A protein and the small-molecule ligand that binds it are described below.
Small molecule (SMILES): O=P(O)(O)OC[C@H]1O[C@](O)(COP(=O)(O)O)[C@@H](O)[C@@H]1O

Sequence of chain 1.C:
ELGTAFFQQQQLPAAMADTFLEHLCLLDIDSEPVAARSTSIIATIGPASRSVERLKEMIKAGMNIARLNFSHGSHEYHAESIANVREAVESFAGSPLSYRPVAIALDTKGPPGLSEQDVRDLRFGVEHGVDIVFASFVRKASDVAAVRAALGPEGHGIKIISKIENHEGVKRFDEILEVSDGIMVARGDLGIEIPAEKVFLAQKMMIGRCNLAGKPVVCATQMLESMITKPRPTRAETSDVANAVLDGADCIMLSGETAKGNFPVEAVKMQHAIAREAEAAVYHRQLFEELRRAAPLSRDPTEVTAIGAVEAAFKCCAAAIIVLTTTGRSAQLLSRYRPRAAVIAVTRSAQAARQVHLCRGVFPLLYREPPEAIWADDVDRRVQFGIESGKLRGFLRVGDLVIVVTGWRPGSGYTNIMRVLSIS

Binding-site contacts:
Ligand atom O5 contacts residue LEU347 of chain 1.C at 3.6 Å (h-bond).
Ligand atom C3 contacts residue ARG432 of chain 1.C at 3.4 Å.
Ligand atom O4P contacts residue THR348 of chain 1.C at 2.6 Å (h-bond).
Ligand atom O3 contacts residue ARG432 of chain 1.C at 2.7 Å (salt-bridge).
Ligand atom O4 contacts residue TYR437 of chain 1.C at 2.9 Å (h-bond).
Ligand atom O1P contacts residue ARG405 of chain 1.C at 2.8 Å (salt-bridge).
Ligand atom O6P contacts residue SER435 of chain 1.C at 3.1 Å (h-bond).
Ligand atom O2 contacts residue LEU347 of chain 1.C at 3.5 Å.
Ligand atom O5P contacts residue THR350 of chain 1.C at 2.6 Å (h-bond).
Ligand atom P1 contacts residue ARG405 of chain 1.C at 3.7 Å.
Ligand atom O5P contacts residue THR348 of chain 1.C at 3.5 Å (h-bond).
Ligand atom O4 contacts residue THR438 of chain 1.C at 3.4 Å (h-bond).
Ligand atom O5P contacts residue SER435 of chain 1.C at 3.0 Å (h-bond).
Ligand atom O6 contacts residue THR349 of chain 1.C at 3.3 Å (h-bond).
Ligand atom O1P contacts residue TRP398 of chain 1.C at 2.7 Å (h-bond).
Ligand atom O3 contacts residue GLY430 of chain 1.C at 3.0 Å.
Ligand atom O4 contacts residue GLY436 of chain 1.C at 3.7 Å.
Ligand atom C5 contacts residue GLY434 of chain 1.C at 3.5 Å.
Ligand atom O2P contacts residue THR349 of chain 1.C at 3.6 Å.
Ligand atom C3 contacts residue GLY434 of chain 1.C at 3.5 Å.
Ligand atom P2 contacts residue SER435 of chain 1.C at 3.5 Å.
Ligand atom C6 contacts residue LEU347 of chain 1.C at 3.6 Å (hydrophobic).
Ligand atom C6 contacts residue SER353 of chain 1.C at 3.6 Å.
Ligand atom O4P contacts residue SER353 of chain 1.C at 2.6 Å (h-bond).
Ligand atom C6 contacts residue THR438 of chain 1.C at 3.4 Å.
Ligand atom O1 contacts residue GLY434 of chain 1.C at 3.7 Å.
Ligand atom O3P contacts residue PRO433 of chain 1.C at 3.5 Å.
Ligand atom P2 contacts residue THR348 of chain 1.C at 3.5 Å.
Ligand atom P2 contacts residue THR350 of chain 1.C at 3.8 Å.
Ligand atom O4 contacts residue GLY434 of chain 1.C at 2.7 Å (h-bond).
Ligand atom O5P contacts residue THR349 of chain 1.C at 3.3 Å (h-bond).
Ligand atom O6P contacts residue SER353 of chain 1.C at 3.6 Å (h-bond).
Ligand atom O3P contacts residue GLY434 of chain 1.C at 2.8 Å (h-bond).
Ligand atom C4 contacts residue THR438 of chain 1.C at 3.7 Å.
Ligand atom C4 contacts residue GLY434 of chain 1.C at 3.4 Å.
Ligand atom O2 contacts residue GLY430 of chain 1.C at 3.4 Å (h-bond).
Ligand atom P2 contacts residue SER353 of chain 1.C at 3.5 Å.
Ligand atom O6P contacts residue GLY436 of chain 1.C at 3.0 Å (h-bond).
Ligand atom O2P contacts residue ARG405 of chain 1.C at 2.8 Å (salt-bridge).
Ligand atom O6 contacts residue THR348 of chain 1.C at 3.6 Å.